Sequence of chain 2.A:
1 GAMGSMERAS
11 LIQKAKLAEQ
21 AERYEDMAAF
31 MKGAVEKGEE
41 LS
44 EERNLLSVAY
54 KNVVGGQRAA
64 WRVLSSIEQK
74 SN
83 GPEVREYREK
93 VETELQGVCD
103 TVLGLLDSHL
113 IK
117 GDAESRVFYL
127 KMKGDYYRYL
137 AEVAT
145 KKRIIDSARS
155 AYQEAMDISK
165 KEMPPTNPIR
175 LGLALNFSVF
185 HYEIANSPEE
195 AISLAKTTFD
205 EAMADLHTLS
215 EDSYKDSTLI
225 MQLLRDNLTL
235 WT

Sequence of chain 2.B:
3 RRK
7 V

A protein and the small-molecule ligand that binds it are described below.
Small molecule (SMILES): C=CC(C)(C)OC[C@H]1O[C@H](O[C@@H]2C3=C([C@H](C)CNC(C)=O)C[C@H](O)[C@]3(C)/C=C3/[C@@H](COC)CC[C@H]3[C@@H](C)[C@H]2O)[C@H](O)[C@@H](O)[C@@H]1O

Binding-site contacts:
Ligand atom C23 contacts residue ASN47 of chain 2.A at 3.8 Å.
Ligand atom C14 contacts residue ASP220 of chain 2.A at 3.8 Å.
Ligand atom C23 contacts residue GLU44 of chain 2.A at 3.6 Å.
Ligand atom C01 contacts residue MET128 of chain 2.A at 3.5 Å (hydrophobic).
Ligand atom C03 contacts residue LYS127 of chain 2.A at 3.8 Å.
Ligand atom C35 contacts residue VAL51 of chain 2.A at 3.7 Å (hydrophobic).
Ligand atom N42 contacts residue LEU223 of chain 2.A at 3.9 Å.
Ligand atom C22 contacts residue LEU48 of chain 2.A at 3.9 Å (hydrophobic).
Ligand atom C44 contacts residue ASP220 of chain 2.A at 3.8 Å.
Ligand atom N42 contacts residue ASP220 of chain 2.A at 2.7 Å (salt-bridge).
Ligand atom O29 contacts residue ASP220 of chain 2.A at 2.6 Å (salt-bridge).
Ligand atom C06 contacts residue PRO172 of chain 2.A at 3.7 Å (hydrophobic).
Ligand atom C05 contacts residue LYS127 of chain 2.A at 3.8 Å.
Ligand atom C43 contacts residue ASP220 of chain 2.A at 3.6 Å.
Ligand atom O02 contacts residue LYS127 of chain 2.A at 2.8 Å (salt-bridge).
Ligand atom C04 contacts residue VAL7 of chain 2.B at 3.9 Å (hydrophobic).
Ligand atom C44 contacts residue LEU223 of chain 2.A at 3.6 Å (hydrophobic).
Ligand atom C04 contacts residue LYS127 of chain 2.A at 3.8 Å.
Ligand atom C28 contacts residue ASP220 of chain 2.A at 3.6 Å.
Ligand atom O38 contacts residue VAL51 of chain 2.A at 3.7 Å.
Ligand atom C43 contacts residue LEU223 of chain 2.A at 3.2 Å (hydrophobic).
Ligand atom C23 contacts residue LEU48 of chain 2.A at 3.3 Å (hydrophobic).
Ligand atom C39 contacts residue ASP220 of chain 2.A at 3.6 Å.
Ligand atom O15 contacts residue ASN47 of chain 2.A at 3.5 Å (h-bond).
Ligand atom C01 contacts residue PHE124 of chain 2.A at 3.6 Å (hydrophobic).
Ligand atom C01 contacts residue LYS127 of chain 2.A at 3.5 Å.
Ligand atom C09 contacts residue ASN47 of chain 2.A at 3.7 Å.
Ligand atom C35 contacts residue ASN47 of chain 2.A at 3.8 Å.
Ligand atom O11 contacts residue ASP220 of chain 2.A at 3.0 Å (salt-bridge).
Ligand atom O45 contacts residue LEU223 of chain 2.A at 3.1 Å.
Ligand atom C06 contacts residue ILE224 of chain 2.A at 3.9 Å (hydrophobic).
Ligand atom C21 contacts residue VAL51 of chain 2.A at 3.8 Å (hydrophobic).
Ligand atom O13 contacts residue ASP220 of chain 2.A at 3.2 Å (salt-bridge).
Ligand atom C14 contacts residue ASN47 of chain 2.A at 3.5 Å.
Ligand atom C09 contacts residue ILE173 of chain 2.A at 3.9 Å (hydrophobic).
Ligand atom C26 contacts residue ASP220 of chain 2.A at 3.9 Å.
Ligand atom C10 contacts residue ASP220 of chain 2.A at 3.6 Å.
Ligand atom C03 contacts residue PHE124 of chain 2.A at 3.7 Å (hydrophobic).
Ligand atom C35 contacts residue SER50 of chain 2.A at 3.9 Å.
Ligand atom C41 contacts residue ASP220 of chain 2.A at 3.5 Å.